A protein and the small-molecule ligand that binds it are described below.
Small molecule (SMILES): CC(=O)N[C@H]1[C@H](O[C@H]2[C@H](O)[C@@H](NC(C)=O)CO[C@@H]2CO)O[C@H](CO)[C@@H](O)[C@@H]1O

Binding-site contacts:
Ligand atom C6 contacts residue ASP211 of chain 1.O at 3.7 Å.
Ligand atom C1 contacts residue ASN252 of chain 1.O at 1.4 Å.
Ligand atom O6 contacts residue ASP211 of chain 1.O at 3.0 Å (salt-bridge).
Ligand atom O7 contacts residue SER251 of chain 1.O at 3.2 Å.
Ligand atom O5 contacts residue PHE208 of chain 1.O at 3.8 Å.
Ligand atom C4 contacts residue SER248 of chain 1.O at 4.3 Å.
Ligand atom C7 contacts residue SER251 of chain 1.O at 3.8 Å.
Ligand atom N2 contacts residue ASN252 of chain 1.O at 3.0 Å (h-bond).
Ligand atom N2 contacts residue SER251 of chain 1.O at 4.2 Å.
Ligand atom O6 contacts residue LYS247 of chain 1.O at 4.0 Å.
Ligand atom O5 contacts residue SER248 of chain 1.O at 4.3 Å.
Ligand atom C5 contacts residue ASN252 of chain 1.O at 3.7 Å.
Ligand atom C4 contacts residue ASN252 of chain 1.O at 4.2 Å.
Ligand atom C2 contacts residue ASN252 of chain 1.O at 2.5 Å.
Ligand atom C3 contacts residue ASN252 of chain 1.O at 3.8 Å.
Ligand atom C6 contacts residue PHE208 of chain 1.O at 4.2 Å (hydrophobic).
Ligand atom C7 contacts residue ASN252 of chain 1.O at 4.0 Å.
Ligand atom O5 contacts residue ASN252 of chain 1.O at 2.4 Å (h-bond).
Ligand atom O6 contacts residue SER207 of chain 1.O at 3.3 Å (h-bond).
Ligand atom C8 contacts residue SER251 of chain 1.O at 3.8 Å.
Ligand atom O6 contacts residue PHE208 of chain 1.O at 3.5 Å.

Sequence of chain 1.O:
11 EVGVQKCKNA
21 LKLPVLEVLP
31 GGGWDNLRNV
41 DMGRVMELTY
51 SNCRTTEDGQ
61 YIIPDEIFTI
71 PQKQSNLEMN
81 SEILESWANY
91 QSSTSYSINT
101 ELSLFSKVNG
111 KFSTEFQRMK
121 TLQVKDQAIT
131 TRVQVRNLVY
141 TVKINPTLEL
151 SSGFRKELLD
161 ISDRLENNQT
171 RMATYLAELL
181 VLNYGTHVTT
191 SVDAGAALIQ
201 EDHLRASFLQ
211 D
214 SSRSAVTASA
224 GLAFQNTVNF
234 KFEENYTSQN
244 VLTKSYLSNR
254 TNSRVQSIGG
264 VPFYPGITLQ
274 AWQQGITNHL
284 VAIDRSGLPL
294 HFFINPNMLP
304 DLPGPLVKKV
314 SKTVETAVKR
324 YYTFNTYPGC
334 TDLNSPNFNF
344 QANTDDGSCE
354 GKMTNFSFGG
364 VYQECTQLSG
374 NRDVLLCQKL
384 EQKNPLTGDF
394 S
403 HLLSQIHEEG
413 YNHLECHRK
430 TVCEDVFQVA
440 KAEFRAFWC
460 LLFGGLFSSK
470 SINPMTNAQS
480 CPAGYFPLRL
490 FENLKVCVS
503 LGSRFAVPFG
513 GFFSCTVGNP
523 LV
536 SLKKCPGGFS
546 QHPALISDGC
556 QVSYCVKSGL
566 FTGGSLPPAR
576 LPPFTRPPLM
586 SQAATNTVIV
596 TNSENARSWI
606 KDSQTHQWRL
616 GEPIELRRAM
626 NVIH